Binding-site contacts:
Ligand atom C7 contacts residue ASN798 of chain 1.A at 3.6 Å.
Ligand atom C5 contacts residue GLN801 of chain 1.A at 4.2 Å.
Ligand atom C2 contacts residue ASN798 of chain 1.A at 2.5 Å.
Ligand atom O6 contacts residue GLN801 of chain 1.A at 3.9 Å.
Ligand atom C4 contacts residue ASN798 of chain 1.A at 4.2 Å.
Ligand atom O5 contacts residue ASN798 of chain 1.A at 2.3 Å (h-bond).
Ligand atom C5 contacts residue ASN798 of chain 1.A at 3.7 Å.
Ligand atom C3 contacts residue ASN798 of chain 1.A at 3.8 Å.
Ligand atom C5 contacts residue SER800 of chain 1.A at 3.4 Å.
Ligand atom C6 contacts residue SER800 of chain 1.A at 3.8 Å.
Ligand atom C8 contacts residue GLN801 of chain 1.A at 4.4 Å.
Ligand atom C1 contacts residue ASN798 of chain 1.A at 1.4 Å.
Ligand atom O5 contacts residue GLN801 of chain 1.A at 4.5 Å.
Ligand atom N2 contacts residue ASN798 of chain 1.A at 3.0 Å (h-bond).
Ligand atom C6 contacts residue GLN801 of chain 1.A at 3.3 Å.
Ligand atom O5 contacts residue SER800 of chain 1.A at 3.1 Å (h-bond).
Ligand atom C1 contacts residue SER800 of chain 1.A at 3.4 Å.
Ligand atom O7 contacts residue ASN798 of chain 1.A at 3.8 Å.

Sequence of chain 1.A:
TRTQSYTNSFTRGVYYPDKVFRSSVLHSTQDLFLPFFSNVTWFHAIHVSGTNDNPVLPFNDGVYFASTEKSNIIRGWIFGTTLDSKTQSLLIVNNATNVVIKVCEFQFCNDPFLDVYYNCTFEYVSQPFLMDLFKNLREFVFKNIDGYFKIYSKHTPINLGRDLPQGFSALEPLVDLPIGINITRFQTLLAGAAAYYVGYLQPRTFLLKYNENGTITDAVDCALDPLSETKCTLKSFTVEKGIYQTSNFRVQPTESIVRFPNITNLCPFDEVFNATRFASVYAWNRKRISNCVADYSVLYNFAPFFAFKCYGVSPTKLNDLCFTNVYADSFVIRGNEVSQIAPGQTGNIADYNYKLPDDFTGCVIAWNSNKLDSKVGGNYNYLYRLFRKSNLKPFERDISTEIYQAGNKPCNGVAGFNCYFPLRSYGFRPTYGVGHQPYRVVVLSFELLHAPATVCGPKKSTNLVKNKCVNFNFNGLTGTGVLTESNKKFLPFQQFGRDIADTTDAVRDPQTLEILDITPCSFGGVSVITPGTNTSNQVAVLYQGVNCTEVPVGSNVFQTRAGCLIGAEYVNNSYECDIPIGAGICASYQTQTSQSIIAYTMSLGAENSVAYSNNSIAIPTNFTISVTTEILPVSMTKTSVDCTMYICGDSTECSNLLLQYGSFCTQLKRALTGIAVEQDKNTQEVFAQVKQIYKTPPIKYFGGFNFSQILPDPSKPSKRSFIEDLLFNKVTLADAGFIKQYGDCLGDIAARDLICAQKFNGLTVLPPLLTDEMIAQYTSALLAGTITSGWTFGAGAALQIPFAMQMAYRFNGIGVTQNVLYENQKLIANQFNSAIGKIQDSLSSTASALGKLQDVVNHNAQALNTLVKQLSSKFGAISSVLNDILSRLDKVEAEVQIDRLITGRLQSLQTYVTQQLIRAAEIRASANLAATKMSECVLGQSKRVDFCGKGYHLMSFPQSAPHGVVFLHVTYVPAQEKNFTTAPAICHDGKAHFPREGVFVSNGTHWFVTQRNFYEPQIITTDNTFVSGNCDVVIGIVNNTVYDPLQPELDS

The protein below binds the small molecule below.
Small molecule (SMILES): CC(=O)N[C@H]1[C@H](O[C@H]2[C@H](O)[C@@H](NC(C)=O)CO[C@@H]2CO)O[C@H](CO)[C@@H](O)[C@@H]1O